The small molecule below binds the protein below.
Small molecule (SMILES): CC(=O)N[C@H]1[C@H](O[C@H]2[C@H](O)[C@@H](NC(C)=O)CO[C@@H]2CO)O[C@H](CO)[C@@H](O)[C@@H]1O

Sequence of chain 1.A:
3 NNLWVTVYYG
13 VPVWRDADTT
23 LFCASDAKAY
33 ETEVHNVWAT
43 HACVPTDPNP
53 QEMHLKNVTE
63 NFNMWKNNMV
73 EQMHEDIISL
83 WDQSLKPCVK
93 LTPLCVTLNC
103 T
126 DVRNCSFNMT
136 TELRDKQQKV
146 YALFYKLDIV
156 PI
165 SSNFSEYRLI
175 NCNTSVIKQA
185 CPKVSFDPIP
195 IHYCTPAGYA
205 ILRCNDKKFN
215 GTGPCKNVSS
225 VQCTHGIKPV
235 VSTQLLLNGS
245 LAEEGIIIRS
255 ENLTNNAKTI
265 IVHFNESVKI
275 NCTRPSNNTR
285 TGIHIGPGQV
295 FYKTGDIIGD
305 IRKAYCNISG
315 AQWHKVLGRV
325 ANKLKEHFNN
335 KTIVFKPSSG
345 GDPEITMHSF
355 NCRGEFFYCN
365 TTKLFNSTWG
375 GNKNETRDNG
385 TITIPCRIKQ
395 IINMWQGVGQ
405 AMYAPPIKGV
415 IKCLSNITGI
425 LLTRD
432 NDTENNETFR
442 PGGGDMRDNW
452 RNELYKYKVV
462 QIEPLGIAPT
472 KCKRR

Binding-site contacts:
Ligand atom O5 contacts residue GLU248 of chain 1.A at 3.7 Å.
Ligand atom N2 contacts residue GLU270 of chain 1.A at 4.1 Å.
Ligand atom C3 contacts residue ASN269 of chain 1.A at 3.9 Å.
Ligand atom C2 contacts residue ASN269 of chain 1.A at 2.6 Å.
Ligand atom C4 contacts residue ASN269 of chain 1.A at 4.3 Å.
Ligand atom C5 contacts residue ARG323 of chain 1.A at 3.7 Å.
Ligand atom O7 contacts residue ARG323 of chain 1.A at 4.5 Å.
Ligand atom C8 contacts residue ASN269 of chain 1.A at 3.6 Å.
Ligand atom O7 contacts residue ASN269 of chain 1.A at 3.7 Å.
Ligand atom C8 contacts residue GLU270 of chain 1.A at 4.1 Å.
Ligand atom C6 contacts residue ARG323 of chain 1.A at 4.2 Å.
Ligand atom C7 contacts residue ASN269 of chain 1.A at 3.1 Å.
Ligand atom C5 contacts residue ASN269 of chain 1.A at 3.6 Å.
Ligand atom C1 contacts residue GLU248 of chain 1.A at 3.9 Å.
Ligand atom O6 contacts residue GLU248 of chain 1.A at 4.4 Å.
Ligand atom C1 contacts residue ASN269 of chain 1.A at 1.4 Å.
Ligand atom C1 contacts residue ARG323 of chain 1.A at 3.5 Å.
Ligand atom C2 contacts residue GLU248 of chain 1.A at 3.9 Å.
Ligand atom O5 contacts residue ASN269 of chain 1.A at 2.3 Å (h-bond).
Ligand atom N2 contacts residue ASN269 of chain 1.A at 2.7 Å (h-bond).
Ligand atom C8 contacts residue ARG323 of chain 1.A at 4.3 Å.
Ligand atom O5 contacts residue ARG323 of chain 1.A at 4.0 Å.